Sequence of chain 1.A:
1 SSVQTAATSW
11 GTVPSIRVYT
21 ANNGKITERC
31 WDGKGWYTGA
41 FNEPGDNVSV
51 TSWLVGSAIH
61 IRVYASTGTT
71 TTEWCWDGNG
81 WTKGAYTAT

Binding-site contacts:
Ligand atom O2 contacts residue FUL1 of chain 1.L at 0.0 Å (h-bond).
Ligand atom O3 contacts residue GLU73 of chain 1.C at 2.6 Å (salt-bridge).
Ligand atom C5 contacts residue TRP31 of chain 1.A at 3.8 Å (hydrophobic).
Ligand atom C3 contacts residue TRP31 of chain 1.A at 4.1 Å (hydrophobic).
Ligand atom C4 contacts residue ARG62 of chain 1.C at 4.1 Å.
Ligand atom C3 contacts residue TRP36 of chain 1.A at 3.9 Å (hydrophobic).
Ligand atom C3 contacts residue GLU73 of chain 1.C at 3.6 Å.
Ligand atom O5 contacts residue ARG62 of chain 1.C at 2.9 Å (salt-bridge).
Ligand atom O3 contacts residue TRP36 of chain 1.A at 2.8 Å (h-bond).
Ligand atom O2 contacts residue GLU73 of chain 1.C at 4.1 Å.
Ligand atom C6 contacts residue TRP31 of chain 1.A at 3.6 Å (hydrophobic).
Ligand atom O4 contacts residue ARG62 of chain 1.C at 2.9 Å (salt-bridge).
Ligand atom C6 contacts residue PRO14 of chain 1.A at 3.7 Å (hydrophobic).
Ligand atom O3 contacts residue TYR86 of chain 1.C at 3.5 Å (h-bond).
Ligand atom C5 contacts residue FUL1 of chain 1.L at 0.1 Å.
Ligand atom O3 contacts residue ALA85 of chain 1.C at 3.3 Å (h-bond).
Ligand atom O4 contacts residue ILE16 of chain 1.A at 3.7 Å.
Ligand atom C2 contacts residue CYS75 of chain 1.C at 4.1 Å (hydrophobic).
Ligand atom O3 contacts residue FUL1 of chain 1.L at 0.0 Å (h-bond).
Ligand atom C6 contacts residue ILE16 of chain 1.A at 4.0 Å (hydrophobic).
Ligand atom O4 contacts residue FUL1 of chain 1.L at 0.0 Å (h-bond).
Ligand atom C2 contacts residue ALA85 of chain 1.C at 3.8 Å (hydrophobic).
Ligand atom O1 contacts residue FUL1 of chain 1.L at 1.2 Å.
Ligand atom C4 contacts residue FUL1 of chain 1.L at 0.0 Å.
Ligand atom C2 contacts residue FUL1 of chain 1.L at 0.1 Å.
Ligand atom C1 contacts residue FUL1 of chain 1.L at 0.3 Å.
Ligand atom C6 contacts residue ARG62 of chain 1.C at 3.7 Å.
Ligand atom O5 contacts residue FUL1 of chain 1.L at 0.1 Å (h-bond).
Ligand atom O2 contacts residue ALA85 of chain 1.C at 3.0 Å (h-bond).
Ligand atom C4 contacts residue TRP31 of chain 1.A at 3.9 Å (hydrophobic).
Ligand atom O4 contacts residue GLU73 of chain 1.C at 2.7 Å (salt-bridge).
Ligand atom C3 contacts residue FUL1 of chain 1.L at 0.0 Å.
Ligand atom C3 contacts residue ALA85 of chain 1.C at 4.1 Å (hydrophobic).
Ligand atom C4 contacts residue GLU73 of chain 1.C at 3.8 Å.
Ligand atom O2 contacts residue GLY84 of chain 1.C at 3.7 Å.
Ligand atom C2 contacts residue GLY84 of chain 1.C at 4.2 Å.
Ligand atom C2 contacts residue GLU73 of chain 1.C at 3.7 Å.
Ligand atom C5 contacts residue ARG62 of chain 1.C at 3.9 Å.
Ligand atom C6 contacts residue FUL1 of chain 1.L at 0.1 Å.
Ligand atom C1 contacts residue ARG62 of chain 1.C at 3.8 Å.

Sequence of chain 1.C:
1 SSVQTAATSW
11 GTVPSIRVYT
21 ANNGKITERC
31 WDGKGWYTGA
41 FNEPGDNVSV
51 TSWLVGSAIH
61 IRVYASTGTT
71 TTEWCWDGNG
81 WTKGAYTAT

The protein below binds the small molecule below.
Small molecule (SMILES): C[C@@H]1O[C@@H](O)[C@@H](O)[C@H](O)[C@@H]1O